This small molecule binds to this protein.
Small molecule (SMILES): Nc1nc2c(ncn2[C@@H]2O[C@H](CO[P](=O)(O)O[P](=O)(O)NP(=O)(O)O)[C@@H](O)[C@H]2O)c(=O)[nH]1

Binding-site contacts:
Ligand atom N2 contacts residue ASP123 of chain 1.E at 2.8 Å (salt-bridge).
Ligand atom PG contacts residue MG1 of chain 1.S at 3.5 Å.
Ligand atom C6 contacts residue ASP123 of chain 1.E at 3.6 Å.
Ligand atom N2 contacts residue LEU124 of chain 1.E at 3.6 Å.
Ligand atom O2' contacts residue ASP34 of chain 1.E at 3.2 Å (salt-bridge).
Ligand atom O2G contacts residue GLY64 of chain 1.E at 2.9 Å (h-bond).
Ligand atom O3G contacts residue TYR36 of chain 1.E at 3.5 Å.
Ligand atom N7 contacts residue ALA22 of chain 1.E at 3.6 Å.
Ligand atom N3B contacts residue GLY17 of chain 1.E at 3.0 Å (h-bond).
Ligand atom O2G contacts residue GLY16 of chain 1.E at 3.5 Å.
Ligand atom O1B contacts residue MG1 of chain 1.S at 2.8 Å.
Ligand atom O2' contacts residue VAL33 of chain 1.E at 2.9 Å (h-bond).
Ligand atom O6 contacts residue LYS121 of chain 1.E at 3.5 Å (salt-bridge).
Ligand atom PB contacts residue LYS20 of chain 1.E at 3.6 Å.
Ligand atom O3' contacts residue ASP34 of chain 1.E at 3.1 Å (salt-bridge).
Ligand atom N1 contacts residue ASP123 of chain 1.E at 2.8 Å (salt-bridge).
Ligand atom O1G contacts residue THR39 of chain 1.E at 3.2 Å (h-bond).
Ligand atom O2A contacts residue TYR36 of chain 1.E at 3.6 Å.
Ligand atom O3A contacts residue GLY19 of chain 1.E at 3.2 Å (h-bond).
Ligand atom O2B contacts residue GLY17 of chain 1.E at 3.6 Å.
Ligand atom O4' contacts residue LYS121 of chain 1.E at 3.2 Å (salt-bridge).
Ligand atom O2' contacts residue PHE32 of chain 1.E at 3.5 Å.
Ligand atom O6 contacts residue ASP123 of chain 1.E at 3.6 Å (salt-bridge).
Ligand atom O2G contacts residue LYS20 of chain 1.E at 2.8 Å (salt-bridge).
Ligand atom O1B contacts residue SER21 of chain 1.E at 3.1 Å (h-bond).
Ligand atom O1A contacts residue GLY19 of chain 1.E at 3.5 Å.
Ligand atom N7 contacts residue ASN120 of chain 1.E at 3.1 Å (h-bond).
Ligand atom O6 contacts residue LYS151 of chain 1.E at 3.5 Å (salt-bridge).
Ligand atom O2B contacts residue GLY19 of chain 1.E at 2.9 Å (h-bond).
Ligand atom O2B contacts residue VAL18 of chain 1.E at 3.4 Å (h-bond).
Ligand atom C2' contacts residue VAL33 of chain 1.E at 3.6 Å (hydrophobic).
Ligand atom O1A contacts residue SER21 of chain 1.E at 3.2 Å (h-bond).
Ligand atom O1A contacts residue ALA22 of chain 1.E at 2.9 Å (h-bond).
Ligand atom C8 contacts residue ALA22 of chain 1.E at 3.5 Å (hydrophobic).
Ligand atom N7 contacts residue ALA150 of chain 1.E at 3.5 Å.
Ligand atom O6 contacts residue ALA150 of chain 1.E at 2.7 Å (h-bond).
Ligand atom O6 contacts residue SER149 of chain 1.E at 3.4 Å.
Ligand atom O6 contacts residue ASN120 of chain 1.E at 3.3 Å (h-bond).
Ligand atom O1G contacts residue MG1 of chain 1.S at 2.3 Å.
Ligand atom O2B contacts residue LYS20 of chain 1.E at 2.9 Å (salt-bridge).

Sequence of chain 1.E:
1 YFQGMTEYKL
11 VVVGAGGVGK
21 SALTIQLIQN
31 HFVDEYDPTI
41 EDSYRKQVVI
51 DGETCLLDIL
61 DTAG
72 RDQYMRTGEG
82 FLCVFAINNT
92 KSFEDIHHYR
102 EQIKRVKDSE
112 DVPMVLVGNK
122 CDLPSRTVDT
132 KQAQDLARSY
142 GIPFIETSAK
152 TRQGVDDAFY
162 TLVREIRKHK